Sequence of chain 1.E:
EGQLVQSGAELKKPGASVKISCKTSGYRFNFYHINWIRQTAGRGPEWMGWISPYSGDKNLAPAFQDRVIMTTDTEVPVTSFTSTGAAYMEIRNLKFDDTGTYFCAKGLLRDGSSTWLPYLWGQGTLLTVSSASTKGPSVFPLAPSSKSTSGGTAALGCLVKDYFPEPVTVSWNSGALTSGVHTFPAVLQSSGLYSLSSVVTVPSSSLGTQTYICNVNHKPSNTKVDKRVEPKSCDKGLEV

Sequence of chain 1.A:
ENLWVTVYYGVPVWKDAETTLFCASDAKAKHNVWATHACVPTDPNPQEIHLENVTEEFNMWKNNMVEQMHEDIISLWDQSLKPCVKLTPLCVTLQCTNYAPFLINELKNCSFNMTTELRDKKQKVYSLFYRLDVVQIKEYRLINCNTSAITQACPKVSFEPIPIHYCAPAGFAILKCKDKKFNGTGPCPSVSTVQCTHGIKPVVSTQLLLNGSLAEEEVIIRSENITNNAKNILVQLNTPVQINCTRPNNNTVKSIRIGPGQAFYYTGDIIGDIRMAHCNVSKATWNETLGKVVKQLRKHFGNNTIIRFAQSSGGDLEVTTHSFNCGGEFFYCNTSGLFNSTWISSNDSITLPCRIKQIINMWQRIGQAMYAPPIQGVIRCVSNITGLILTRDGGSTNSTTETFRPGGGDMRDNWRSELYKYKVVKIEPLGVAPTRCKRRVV

The small molecule below binds the protein below.
Small molecule (SMILES): CC(=O)N[C@H]1[C@H](O[C@H]2[C@H](O)[C@@H](NC(C)=O)CO[C@@H]2CO)O[C@H](CO)[C@@H](O)[C@@H]1O

Binding-site contacts:
Ligand atom N2 contacts residue GLY205 of chain 1.A at 4.4 Å.
Ligand atom C3 contacts residue THR206 of chain 1.A at 4.4 Å.
Ligand atom C8 contacts residue PRO77 of chain 1.E at 3.7 Å (hydrophobic).
Ligand atom O7 contacts residue ILE247 of chain 1.A at 3.1 Å.
Ligand atom C1 contacts residue THR206 of chain 1.A at 4.5 Å.
Ligand atom O7 contacts residue ASN204 of chain 1.A at 3.6 Å.
Ligand atom C1 contacts residue ASN204 of chain 1.A at 1.4 Å.
Ligand atom N2 contacts residue THR206 of chain 1.A at 4.2 Å.
Ligand atom N2 contacts residue ASN204 of chain 1.A at 2.8 Å (h-bond).
Ligand atom O5 contacts residue ASN204 of chain 1.A at 2.4 Å (h-bond).
Ligand atom C7 contacts residue SER244 of chain 1.A at 4.3 Å.
Ligand atom C7 contacts residue ILE247 of chain 1.A at 4.2 Å (hydrophobic).
Ligand atom C7 contacts residue ASN204 of chain 1.A at 3.4 Å.
Ligand atom C5 contacts residue ASN204 of chain 1.A at 3.7 Å.
Ligand atom C8 contacts residue ASN204 of chain 1.A at 4.5 Å.
Ligand atom C8 contacts residue SER244 of chain 1.A at 3.0 Å.
Ligand atom C4 contacts residue ASN204 of chain 1.A at 4.2 Å.
Ligand atom C8 contacts residue VAL78 of chain 1.E at 4.5 Å (hydrophobic).
Ligand atom C3 contacts residue ASN204 of chain 1.A at 3.7 Å.
Ligand atom O7 contacts residue SER244 of chain 1.A at 4.0 Å.
Ligand atom O7 contacts residue VAL78 of chain 1.E at 4.1 Å.
Ligand atom C8 contacts residue GLU245 of chain 1.A at 4.2 Å.
Ligand atom C2 contacts residue ASN204 of chain 1.A at 2.4 Å.